The protein below binds the small molecule below.
Small molecule (SMILES): Nc1ncnc2c1ncn2[C@@H]1O[C@H](CO[P](=O)(O)O[P](=O)(O)NP(=O)(O)O)[C@@H](O)[C@H]1O

Sequence of chain 1.B:
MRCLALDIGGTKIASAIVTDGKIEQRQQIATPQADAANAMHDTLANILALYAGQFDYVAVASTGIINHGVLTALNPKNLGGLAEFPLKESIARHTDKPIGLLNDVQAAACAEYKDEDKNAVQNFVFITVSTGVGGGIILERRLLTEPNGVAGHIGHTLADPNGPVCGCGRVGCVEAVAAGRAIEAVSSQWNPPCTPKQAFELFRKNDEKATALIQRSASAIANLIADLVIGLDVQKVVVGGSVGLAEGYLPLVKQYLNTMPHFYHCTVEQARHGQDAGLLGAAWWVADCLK

Binding-site contacts:
Ligand atom C2 contacts residue PHE200 of chain 1.B at 3.5 Å (hydrophobic).
Ligand atom C2 contacts residue SER242 of chain 1.B at 3.8 Å.
Ligand atom O2A contacts residue SER242 of chain 1.B at 3.8 Å.
Ligand atom N3 contacts residue SER242 of chain 1.B at 4.0 Å.
Ligand atom C3' contacts residue THR131 of chain 1.B at 3.9 Å.
Ligand atom N1 contacts residue SER242 of chain 1.B at 3.9 Å.
Ligand atom C4' contacts residue SER130 of chain 1.B at 3.6 Å.
Ligand atom C6 contacts residue LYS197 of chain 1.B at 3.9 Å.
Ligand atom C6 contacts residue SER242 of chain 1.B at 4.1 Å.
Ligand atom N9 contacts residue SER242 of chain 1.B at 3.4 Å (h-bond).
Ligand atom C8 contacts residue SER242 of chain 1.B at 3.6 Å.
Ligand atom C4' contacts residue THR131 of chain 1.B at 3.4 Å.
Ligand atom O4' contacts residue SER242 of chain 1.B at 2.4 Å (h-bond).
Ligand atom N3 contacts residue VAL243 of chain 1.B at 4.0 Å.
Ligand atom PA contacts residue SER242 of chain 1.B at 4.0 Å.
Ligand atom O4' contacts residue VAL243 of chain 1.B at 3.7 Å.
Ligand atom O5' contacts residue SER242 of chain 1.B at 3.0 Å (h-bond).
Ligand atom C1' contacts residue SER242 of chain 1.B at 3.5 Å.
Ligand atom O2' contacts residue PRO196 of chain 1.B at 3.3 Å.
Ligand atom N1 contacts residue ALA246 of chain 1.B at 4.0 Å.
Ligand atom O3' contacts residue PRO196 of chain 1.B at 4.0 Å.
Ligand atom C5' contacts residue THR131 of chain 1.B at 3.0 Å.
Ligand atom C5' contacts residue SER130 of chain 1.B at 3.5 Å.
Ligand atom C4' contacts residue SER242 of chain 1.B at 3.2 Å.
Ligand atom PG contacts residue THR131 of chain 1.B at 4.1 Å.
Ligand atom N7 contacts residue SER242 of chain 1.B at 3.9 Å.
Ligand atom C4 contacts residue SER242 of chain 1.B at 3.8 Å.
Ligand atom O4' contacts residue SER130 of chain 1.B at 4.1 Å.
Ligand atom C5 contacts residue SER242 of chain 1.B at 4.0 Å.
Ligand atom O3A contacts residue THR131 of chain 1.B at 4.0 Å.
Ligand atom O2G contacts residue THR131 of chain 1.B at 3.4 Å (h-bond).
Ligand atom O3G contacts residue SER130 of chain 1.B at 2.6 Å (h-bond).
Ligand atom C5' contacts residue SER242 of chain 1.B at 3.2 Å.
Ligand atom O3' contacts residue GLY180 of chain 1.B at 3.3 Å.
Ligand atom N3B contacts residue THR131 of chain 1.B at 3.6 Å (h-bond).
Ligand atom PG contacts residue SER130 of chain 1.B at 3.3 Å.
Ligand atom O3' contacts residue ARG181 of chain 1.B at 4.0 Å.
Ligand atom C2 contacts residue ALA246 of chain 1.B at 4.0 Å (hydrophobic).
Ligand atom O2G contacts residue SER130 of chain 1.B at 2.9 Å (h-bond).
Ligand atom N6 contacts residue LYS197 of chain 1.B at 3.7 Å.